The small molecule below binds the protein below.
Small molecule (SMILES): CS(=O)(=O)NC(=O)c1sccc1SCc1ccc(Cl)c(Cl)c1

Sequence of chain 1.A:
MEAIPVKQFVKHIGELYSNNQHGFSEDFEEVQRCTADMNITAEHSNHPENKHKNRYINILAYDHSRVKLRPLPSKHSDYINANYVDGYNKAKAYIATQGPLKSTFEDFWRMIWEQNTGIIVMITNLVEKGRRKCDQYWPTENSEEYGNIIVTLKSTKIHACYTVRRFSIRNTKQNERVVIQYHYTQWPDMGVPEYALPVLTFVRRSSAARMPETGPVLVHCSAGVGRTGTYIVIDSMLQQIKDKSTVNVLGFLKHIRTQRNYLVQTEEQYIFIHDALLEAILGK

Binding-site contacts:
Ligand atom C10 contacts residue VAL220 of chain 1.A at 3.5 Å (hydrophobic).
Ligand atom S4 contacts residue VAL213 of chain 1.A at 3.5 Å.
Ligand atom C8 contacts residue PHE293 of chain 1.A at 3.8 Å (hydrophobic).
Ligand atom O22 contacts residue VAL213 of chain 1.A at 3.8 Å.
Ligand atom C11 contacts residue VAL220 of chain 1.A at 3.7 Å (hydrophobic).
Ligand atom C1 contacts residue PRO214 of chain 1.A at 3.7 Å (hydrophobic).
Ligand atom CL15 contacts residue TYR252 of chain 1.A at 3.4 Å.
Ligand atom C7 contacts residue PRO214 of chain 1.A at 3.8 Å (hydrophobic).
Ligand atom O21 contacts residue ARG248 of chain 1.A at 3.0 Å (salt-bridge).
Ligand atom C9 contacts residue THR251 of chain 1.A at 3.6 Å.
Ligand atom C11 contacts residue TRP208 of chain 1.A at 3.3 Å (hydrophobic).
Ligand atom C13 contacts residue ILE132 of chain 1.A at 3.6 Å (hydrophobic).
Ligand atom C7 contacts residue PHE293 of chain 1.A at 3.6 Å (hydrophobic).
Ligand atom N17 contacts residue GLN290 of chain 1.A at 3.9 Å.
Ligand atom C2 contacts residue PHE293 of chain 1.A at 3.6 Å (hydrophobic).
Ligand atom S4 contacts residue GLU289 of chain 1.A at 3.7 Å.
Ligand atom C10 contacts residue ILE132 of chain 1.A at 3.8 Å (hydrophobic).
Ligand atom CL15 contacts residue VAL220 of chain 1.A at 3.8 Å.
Ligand atom C5 contacts residue VAL213 of chain 1.A at 4.0 Å (hydrophobic).
Ligand atom C5 contacts residue PRO214 of chain 1.A at 3.9 Å (hydrophobic).
Ligand atom N17 contacts residue VAL213 of chain 1.A at 3.4 Å.
Ligand atom S4 contacts residue GLN290 of chain 1.A at 3.9 Å.
Ligand atom CL14 contacts residue ILE132 of chain 1.A at 3.7 Å.
Ligand atom C20 contacts residue GLN290 of chain 1.A at 3.1 Å.
Ligand atom O18 contacts residue GLN290 of chain 1.A at 3.4 Å (h-bond).
Ligand atom C9 contacts residue PHE293 of chain 1.A at 3.8 Å (hydrophobic).
Ligand atom CL14 contacts residue PHE223 of chain 1.A at 3.3 Å.
Ligand atom CL14 contacts residue VAL220 of chain 1.A at 3.9 Å.
Ligand atom O18 contacts residue ARG248 of chain 1.A at 3.0 Å (salt-bridge).
Ligand atom C3 contacts residue GLU289 of chain 1.A at 3.8 Å.
Ligand atom C10 contacts residue TYR205 of chain 1.A at 3.6 Å (hydrophobic).
Ligand atom C10 contacts residue TRP208 of chain 1.A at 3.6 Å (hydrophobic).
Ligand atom C16 contacts residue GLN290 of chain 1.A at 3.5 Å.
Ligand atom C3 contacts residue PHE293 of chain 1.A at 3.9 Å (hydrophobic).
Ligand atom C12 contacts residue VAL220 of chain 1.A at 3.6 Å (hydrophobic).
Ligand atom C13 contacts residue VAL220 of chain 1.A at 3.7 Å (hydrophobic).
Ligand atom C1 contacts residue GLN290 of chain 1.A at 3.9 Å.
Ligand atom S6 contacts residue PRO214 of chain 1.A at 3.8 Å.
Ligand atom C5 contacts residue GLN290 of chain 1.A at 3.6 Å.
Ligand atom CL15 contacts residue THR251 of chain 1.A at 4.0 Å.